The small molecule below binds the protein below.
Small molecule (SMILES): CC1(C)C=C(CSS(C)(=O)=O)C(C)(C)N1[O]

Binding-site contacts:
Ligand atom C6 contacts residue CYS48 of chain 1.B at 4.0 Å (hydrophobic).
Ligand atom C4 contacts residue CYS48 of chain 1.B at 2.9 Å (hydrophobic).
Ligand atom C7 contacts residue THR61 of chain 1.B at 3.9 Å.
Ligand atom C6 contacts residue TYR62 of chain 1.B at 2.6 Å (hydrophobic).
Ligand atom C6 contacts residue TYR45 of chain 1.B at 4.0 Å (hydrophobic).
Ligand atom C4 contacts residue ARG52 of chain 1.B at 3.7 Å.
Ligand atom S1 contacts residue TYR62 of chain 1.B at 4.2 Å.
Ligand atom O1 contacts residue TYR62 of chain 1.B at 3.9 Å.
Ligand atom C5 contacts residue TYR62 of chain 1.B at 3.4 Å (hydrophobic).
Ligand atom C1 contacts residue ARG52 of chain 1.B at 4.5 Å.
Ligand atom C3 contacts residue ARG52 of chain 1.B at 3.5 Å.
Ligand atom S1 contacts residue LEU49 of chain 1.B at 4.0 Å.
Ligand atom C4 contacts residue LEU49 of chain 1.B at 4.3 Å (hydrophobic).
Ligand atom C8 contacts residue ARG52 of chain 1.B at 4.0 Å.
Ligand atom N1 contacts residue TYR62 of chain 1.B at 4.2 Å.
Ligand atom C7 contacts residue TYR62 of chain 1.B at 3.0 Å (hydrophobic).
Ligand atom C4 contacts residue ILE60 of chain 1.B at 4.3 Å (hydrophobic).
Ligand atom C7 contacts residue ILE60 of chain 1.B at 3.5 Å (hydrophobic).
Ligand atom C7 contacts residue CYS48 of chain 1.B at 3.9 Å (hydrophobic).
Ligand atom C2 contacts residue ARG52 of chain 1.B at 3.7 Å.
Ligand atom S1 contacts residue ILE60 of chain 1.B at 4.3 Å.
Ligand atom C5 contacts residue CYS48 of chain 1.B at 4.1 Å (hydrophobic).
Ligand atom C3 contacts residue CYS48 of chain 1.B at 3.9 Å (hydrophobic).
Ligand atom C5 contacts residue ARG52 of chain 1.B at 4.1 Å.
Ligand atom C7 contacts residue ARG52 of chain 1.B at 3.6 Å.
Ligand atom S1 contacts residue CYS48 of chain 1.B at 2.0 Å (h-bond).

Sequence of chain 1.B:
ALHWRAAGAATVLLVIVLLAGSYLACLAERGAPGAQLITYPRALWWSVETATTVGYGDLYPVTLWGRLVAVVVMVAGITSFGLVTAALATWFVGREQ